Binding-site contacts:
Ligand atom N14 contacts residue TYR336 of chain 1.B at 3.5 Å.
Ligand atom C5 contacts residue TRP285 of chain 1.B at 3.9 Å (hydrophobic).
Ligand atom C4 contacts residue TRP285 of chain 1.B at 3.5 Å (hydrophobic).
Ligand atom O24 contacts residue PHE294 of chain 1.B at 2.9 Å (h-bond).
Ligand atom C17 contacts residue TYR336 of chain 1.B at 3.2 Å (hydrophobic).
Ligand atom C16 contacts residue PHE337 of chain 1.B at 3.9 Å (hydrophobic).
Ligand atom C6 contacts residue TRP285 of chain 1.B at 3.8 Å (hydrophobic).
Ligand atom C22 contacts residue GLU201 of chain 1.B at 3.6 Å.
Ligand atom C19 contacts residue TRP85 of chain 1.B at 3.4 Å (hydrophobic).
Ligand atom O25 contacts residue TRP285 of chain 1.B at 3.9 Å.
Ligand atom C12 contacts residue TYR123 of chain 1.B at 3.5 Å (hydrophobic).
Ligand atom C10 contacts residue PHE337 of chain 1.B at 3.8 Å (hydrophobic).
Ligand atom C23 contacts residue HIS446 of chain 1.B at 3.9 Å.
Ligand atom C28 contacts residue TYR71 of chain 1.B at 3.2 Å (hydrophobic).
Ligand atom C21 contacts residue GLU201 of chain 1.B at 3.5 Å.
Ligand atom C9 contacts residue TYR123 of chain 1.B at 3.2 Å (hydrophobic).
Ligand atom C10 contacts residue TYR340 of chain 1.B at 3.7 Å (hydrophobic).
Ligand atom C1 contacts residue TRP285 of chain 1.B at 3.5 Å (hydrophobic).
Ligand atom C22 contacts residue HIS446 of chain 1.B at 3.8 Å.
Ligand atom C11 contacts residue PHE337 of chain 1.B at 3.9 Å (hydrophobic).
Ligand atom C3 contacts residue TYR340 of chain 1.B at 3.9 Å (hydrophobic).
Ligand atom O27 contacts residue TRP285 of chain 1.B at 3.6 Å.
Ligand atom O24 contacts residue PHE337 of chain 1.B at 3.5 Å.
Ligand atom O24 contacts residue VAL293 of chain 1.B at 3.9 Å.
Ligand atom C8 contacts residue TYR123 of chain 1.B at 3.7 Å (hydrophobic).
Ligand atom C4 contacts residue TYR340 of chain 1.B at 3.5 Å (hydrophobic).
Ligand atom C28 contacts residue TRP285 of chain 1.B at 3.6 Å (hydrophobic).
Ligand atom C20 contacts residue GLY120 of chain 1.B at 3.9 Å.
Ligand atom C17 contacts residue TRP85 of chain 1.B at 3.4 Å (hydrophobic).
Ligand atom C18 contacts residue TRP85 of chain 1.B at 3.6 Å (hydrophobic).
Ligand atom C9 contacts residue TYR340 of chain 1.B at 3.7 Å (hydrophobic).
Ligand atom C15 contacts residue TYR336 of chain 1.B at 3.6 Å (hydrophobic).
Ligand atom C20 contacts residue TRP85 of chain 1.B at 3.6 Å (hydrophobic).
Ligand atom C21 contacts residue SER202 of chain 1.B at 3.8 Å.
Ligand atom C16 contacts residue TYR336 of chain 1.B at 3.6 Å (hydrophobic).
Ligand atom C12 contacts residue TYR340 of chain 1.B at 3.9 Å (hydrophobic).
Ligand atom C2 contacts residue TRP285 of chain 1.B at 3.6 Å (hydrophobic).
Ligand atom C5 contacts residue TYR340 of chain 1.B at 3.9 Å (hydrophobic).
Ligand atom C3 contacts residue TRP285 of chain 1.B at 3.4 Å (hydrophobic).
Ligand atom C26 contacts residue SER292 of chain 1.B at 3.1 Å.

The small molecule below binds the protein below.
Small molecule (SMILES): COc1cc2c(cc1OC)C(=O)[C@H](CC1CCN(Cc3ccccc3)CC1)C2

Sequence of chain 1.B:
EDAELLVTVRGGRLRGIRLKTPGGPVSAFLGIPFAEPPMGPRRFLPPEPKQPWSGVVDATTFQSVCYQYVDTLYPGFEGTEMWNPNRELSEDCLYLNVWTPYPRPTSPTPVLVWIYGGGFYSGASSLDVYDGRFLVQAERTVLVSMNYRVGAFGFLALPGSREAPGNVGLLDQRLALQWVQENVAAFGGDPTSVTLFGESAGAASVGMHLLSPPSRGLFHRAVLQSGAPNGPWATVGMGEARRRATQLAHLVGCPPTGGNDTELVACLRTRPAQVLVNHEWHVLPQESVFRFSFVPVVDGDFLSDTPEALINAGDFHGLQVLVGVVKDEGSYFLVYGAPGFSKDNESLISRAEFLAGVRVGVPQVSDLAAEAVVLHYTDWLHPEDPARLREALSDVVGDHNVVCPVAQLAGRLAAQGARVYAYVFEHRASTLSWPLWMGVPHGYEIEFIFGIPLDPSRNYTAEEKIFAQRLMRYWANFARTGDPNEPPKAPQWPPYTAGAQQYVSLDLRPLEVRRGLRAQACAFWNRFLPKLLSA